Sequence of chain 1.A:
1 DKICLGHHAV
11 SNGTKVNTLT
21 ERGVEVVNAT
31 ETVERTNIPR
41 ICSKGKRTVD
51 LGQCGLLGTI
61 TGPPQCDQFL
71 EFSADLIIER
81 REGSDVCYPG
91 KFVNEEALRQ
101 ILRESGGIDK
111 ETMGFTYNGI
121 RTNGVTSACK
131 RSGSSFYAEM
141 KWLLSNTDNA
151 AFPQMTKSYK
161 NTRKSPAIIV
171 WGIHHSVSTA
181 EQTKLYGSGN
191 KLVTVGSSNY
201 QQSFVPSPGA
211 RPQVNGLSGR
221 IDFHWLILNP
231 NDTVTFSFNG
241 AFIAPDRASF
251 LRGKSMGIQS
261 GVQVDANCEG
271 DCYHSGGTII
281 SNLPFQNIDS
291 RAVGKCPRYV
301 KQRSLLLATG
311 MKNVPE

Binding-site contacts:
Ligand atom O7 contacts residue ASN231 of chain 1.A at 2.8 Å (h-bond).
Ligand atom C8 contacts residue ASN231 of chain 1.A at 4.3 Å.
Ligand atom C7 contacts residue ASN231 of chain 1.A at 3.4 Å.
Ligand atom C1 contacts residue ASN231 of chain 1.A at 1.4 Å.
Ligand atom N2 contacts residue ASN231 of chain 1.A at 3.0 Å (h-bond).
Ligand atom O5 contacts residue ASN231 of chain 1.A at 2.5 Å (h-bond).
Ligand atom C3 contacts residue ASN231 of chain 1.A at 3.8 Å.
Ligand atom O7 contacts residue LYS164 of chain 1.A at 4.2 Å.
Ligand atom C5 contacts residue ASN231 of chain 1.A at 3.8 Å.
Ligand atom C4 contacts residue ASN231 of chain 1.A at 4.2 Å.
Ligand atom C2 contacts residue ASN231 of chain 1.A at 2.5 Å.

The protein below binds the small molecule below.
Small molecule (SMILES): CC(=O)N[C@@H]1[C@@H](O)[C@H](O)[C@@H](CO)O[C@H]1O